Sequence of chain 1.A:
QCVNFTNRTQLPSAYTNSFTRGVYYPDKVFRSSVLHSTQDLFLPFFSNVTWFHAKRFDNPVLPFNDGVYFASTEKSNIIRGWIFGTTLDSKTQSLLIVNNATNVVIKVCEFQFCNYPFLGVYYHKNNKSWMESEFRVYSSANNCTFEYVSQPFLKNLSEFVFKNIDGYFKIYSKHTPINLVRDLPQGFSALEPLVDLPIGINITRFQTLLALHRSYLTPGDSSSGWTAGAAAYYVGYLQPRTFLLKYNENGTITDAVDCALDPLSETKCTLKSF

This protein binds this small molecule.
Small molecule (SMILES): CC(=O)N[C@@H]1[C@@H](O)[C@H](O)[C@@H](CO)O[C@H]1O

Binding-site contacts:
Ligand atom C8 contacts residue ASN280 of chain 1.A at 4.0 Å.
Ligand atom C2 contacts residue ASN282 of chain 1.A at 2.5 Å.
Ligand atom N2 contacts residue ASN282 of chain 1.A at 2.9 Å (h-bond).
Ligand atom O5 contacts residue ASN282 of chain 1.A at 2.4 Å (h-bond).
Ligand atom C5 contacts residue ASN282 of chain 1.A at 3.7 Å.
Ligand atom C1 contacts residue ASN282 of chain 1.A at 1.4 Å.
Ligand atom C4 contacts residue ASN282 of chain 1.A at 4.3 Å.
Ligand atom C3 contacts residue ASN282 of chain 1.A at 3.8 Å.
Ligand atom O7 contacts residue GLU281 of chain 1.A at 4.5 Å.
Ligand atom O7 contacts residue ASN282 of chain 1.A at 3.7 Å.
Ligand atom C7 contacts residue ASN282 of chain 1.A at 3.5 Å.